Binding-site contacts:
Ligand atom C contacts residue THR165 of chain 1.A at 3.9 Å.
Ligand atom C contacts residue PRO163 of chain 1.A at 3.9 Å (hydrophobic).
Ligand atom OE1 contacts residue GLY162 of chain 1.A at 4.4 Å.
Ligand atom N contacts residue ILE160 of chain 1.A at 2.9 Å (h-bond).
Ligand atom O contacts residue ILE161 of chain 1.A at 4.3 Å.
Ligand atom N contacts residue THR165 of chain 1.A at 4.0 Å.
Ligand atom N contacts residue GLY162 of chain 1.A at 4.2 Å.
Ligand atom OXT contacts residue THR165 of chain 1.A at 4.1 Å.
Ligand atom OZ2 contacts residue ASP158 of chain 1.A at 4.3 Å.
Ligand atom OE1 contacts residue ILE160 of chain 1.A at 4.2 Å.
Ligand atom OXT contacts residue ALA164 of chain 1.A at 3.1 Å (h-bond).
Ligand atom O contacts residue PRO163 of chain 1.A at 4.1 Å.
Ligand atom CD contacts residue ILE160 of chain 1.A at 4.4 Å (hydrophobic).
Ligand atom O contacts residue ALA164 of chain 1.A at 3.7 Å.
Ligand atom CA contacts residue GLY162 of chain 1.A at 3.7 Å.
Ligand atom C contacts residue ILE160 of chain 1.A at 4.2 Å (hydrophobic).
Ligand atom O contacts residue GLY162 of chain 1.A at 3.2 Å (h-bond).
Ligand atom OXT contacts residue GLY162 of chain 1.A at 3.3 Å.
Ligand atom NE2 contacts residue ASP158 of chain 1.A at 3.8 Å.
Ligand atom C contacts residue ALA164 of chain 1.A at 3.8 Å (hydrophobic).
Ligand atom OZ2 contacts residue ILE160 of chain 1.A at 3.6 Å.
Ligand atom C contacts residue GLY162 of chain 1.A at 3.4 Å.
Ligand atom OXT contacts residue PRO163 of chain 1.A at 3.3 Å (h-bond).
Ligand atom N contacts residue ASP158 of chain 1.A at 3.0 Å (salt-bridge).
Ligand atom N contacts residue GLN150 of chain 1.A at 3.8 Å.
Ligand atom OE1 contacts residue VAL108 of chain 1.A at 3.6 Å.
Ligand atom CA contacts residue ILE160 of chain 1.A at 3.7 Å (hydrophobic).
Ligand atom O contacts residue THR165 of chain 1.A at 2.7 Å (h-bond).
Ligand atom NE2 contacts residue ILE160 of chain 1.A at 4.4 Å.
Ligand atom O contacts residue ILE160 of chain 1.A at 3.8 Å.
Ligand atom CB contacts residue ASP158 of chain 1.A at 3.6 Å.
Ligand atom CA contacts residue ASP158 of chain 1.A at 3.8 Å.

A protein and the small-molecule ligand that binds it are described below.
Small molecule (SMILES): N[C@@H](CCC(=O)NO)C(=O)O

Sequence of chain 1.A:
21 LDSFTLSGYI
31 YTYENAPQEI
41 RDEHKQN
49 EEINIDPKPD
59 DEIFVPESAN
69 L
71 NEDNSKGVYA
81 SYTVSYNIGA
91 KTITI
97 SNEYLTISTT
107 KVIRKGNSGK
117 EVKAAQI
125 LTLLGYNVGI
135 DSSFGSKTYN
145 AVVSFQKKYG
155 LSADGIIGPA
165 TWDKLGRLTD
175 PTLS